Binding-site contacts:
Ligand atom C2 contacts residue ILE11 of chain 1.A at 3.8 Å (hydrophobic).
Ligand atom N1 contacts residue ILE11 of chain 1.A at 3.9 Å.
Ligand atom N9 contacts residue LEU135 of chain 1.A at 3.5 Å.
Ligand atom C8 contacts residue VAL65 of chain 1.A at 3.8 Å (hydrophobic).
Ligand atom C2 contacts residue LEU84 of chain 1.A at 3.5 Å (hydrophobic).
Ligand atom C3' contacts residue GLY12 of chain 1.A at 3.3 Å.
Ligand atom C8 contacts residue PHE81 of chain 1.A at 3.6 Å (hydrophobic).
Ligand atom C4' contacts residue VAL19 of chain 1.A at 4.0 Å (hydrophobic).
Ligand atom N9 contacts residue PHE81 of chain 1.A at 4.0 Å.
Ligand atom C5 contacts residue LEU135 of chain 1.A at 3.6 Å (hydrophobic).
Ligand atom N7 contacts residue LEU135 of chain 1.A at 3.9 Å.
Ligand atom O4' contacts residue VAL19 of chain 1.A at 3.7 Å.
Ligand atom N3 contacts residue LEU135 of chain 1.A at 3.7 Å.
Ligand atom N2 contacts residue LEU84 of chain 1.A at 2.7 Å (h-bond).
Ligand atom O6 contacts residue LYS34 of chain 1.A at 3.4 Å (salt-bridge).
Ligand atom C3' contacts residue GLY14 of chain 1.A at 3.5 Å.
Ligand atom C60 contacts residue ILE11 of chain 1.A at 3.5 Å (hydrophobic).
Ligand atom N3 contacts residue PHE83 of chain 1.A at 3.9 Å.
Ligand atom N7 contacts residue LYS34 of chain 1.A at 2.9 Å (salt-bridge).
Ligand atom C3' contacts residue GLU13 of chain 1.A at 3.3 Å.
Ligand atom C4 contacts residue ALA32 of chain 1.A at 3.5 Å (hydrophobic).
Ligand atom C4 contacts residue LEU135 of chain 1.A at 3.4 Å (hydrophobic).
Ligand atom N9 contacts residue GLU82 of chain 1.A at 2.7 Å (salt-bridge).
Ligand atom C60 contacts residue VAL19 of chain 1.A at 3.9 Å (hydrophobic).
Ligand atom C8 contacts residue LYS34 of chain 1.A at 4.0 Å.
Ligand atom C8 contacts residue ALA32 of chain 1.A at 4.0 Å (hydrophobic).
Ligand atom N3 contacts residue ALA32 of chain 1.A at 3.8 Å.
Ligand atom N3 contacts residue LEU84 of chain 1.A at 3.4 Å (h-bond).
Ligand atom N2 contacts residue ILE11 of chain 1.A at 3.7 Å.
Ligand atom C5 contacts residue LYS34 of chain 1.A at 3.8 Å.
Ligand atom C8 contacts residue LEU135 of chain 1.A at 3.9 Å (hydrophobic).
Ligand atom N2 contacts residue PHE83 of chain 1.A at 3.3 Å.
Ligand atom O4' contacts residue LYS34 of chain 1.A at 3.4 Å (salt-bridge).
Ligand atom N9 contacts residue ALA32 of chain 1.A at 3.5 Å.
Ligand atom C3' contacts residue VAL19 of chain 1.A at 3.9 Å (hydrophobic).
Ligand atom C8 contacts residue GLU82 of chain 1.A at 3.6 Å.
Ligand atom N9 contacts residue VAL65 of chain 1.A at 3.8 Å.
Ligand atom C12 contacts residue GLN132 of chain 1.A at 3.5 Å.
Ligand atom C4 contacts residue GLU82 of chain 1.A at 3.7 Å.
Ligand atom C5 contacts residue ALA32 of chain 1.A at 3.9 Å (hydrophobic).

Sequence of chain 1.A:
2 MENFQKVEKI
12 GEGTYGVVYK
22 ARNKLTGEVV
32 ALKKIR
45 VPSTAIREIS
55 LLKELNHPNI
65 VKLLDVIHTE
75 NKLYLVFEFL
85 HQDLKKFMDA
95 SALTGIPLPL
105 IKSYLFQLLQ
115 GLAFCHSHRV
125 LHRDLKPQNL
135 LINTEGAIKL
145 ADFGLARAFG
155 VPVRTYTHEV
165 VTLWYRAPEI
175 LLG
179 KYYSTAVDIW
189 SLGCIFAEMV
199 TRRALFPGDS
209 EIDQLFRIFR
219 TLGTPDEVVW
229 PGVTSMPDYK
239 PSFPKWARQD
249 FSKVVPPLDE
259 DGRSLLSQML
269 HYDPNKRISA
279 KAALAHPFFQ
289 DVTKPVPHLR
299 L

The protein below binds the small molecule below.
Small molecule (SMILES): CC(C)C(=O)COc1nc(N)nc2nc[nH]c12